A protein and the small-molecule ligand that binds it are described below.
Small molecule (SMILES): NCCCCCCCCCCCC(=O)O

Sequence of chain 33.A:
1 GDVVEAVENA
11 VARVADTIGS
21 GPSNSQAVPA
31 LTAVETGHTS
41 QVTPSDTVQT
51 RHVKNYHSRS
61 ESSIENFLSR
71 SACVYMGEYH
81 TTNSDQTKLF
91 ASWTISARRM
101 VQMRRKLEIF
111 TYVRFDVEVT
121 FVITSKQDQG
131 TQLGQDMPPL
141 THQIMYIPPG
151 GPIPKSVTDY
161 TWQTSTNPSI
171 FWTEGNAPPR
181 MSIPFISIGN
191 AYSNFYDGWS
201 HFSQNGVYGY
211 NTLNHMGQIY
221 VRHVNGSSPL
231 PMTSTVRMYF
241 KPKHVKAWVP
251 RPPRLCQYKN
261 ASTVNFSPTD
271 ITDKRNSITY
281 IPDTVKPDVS

Binding-site contacts:
Ligand atom C7 contacts residue VAL117 of chain 33.A at 4.3 Å (hydrophobic).
Ligand atom C contacts residue TYR210 of chain 33.A at 4.1 Å (hydrophobic).
Ligand atom C9 contacts residue PHE240 of chain 33.A at 4.1 Å (hydrophobic).
Ligand atom C4 contacts residue ILE183 of chain 33.A at 4.2 Å (hydrophobic).
Ligand atom C7 contacts residue ILE95 of chain 33.A at 4.3 Å (hydrophobic).
Ligand atom C contacts residue TYR192 of chain 33.A at 4.2 Å (hydrophobic).
Ligand atom C5 contacts residue ILE95 of chain 33.A at 3.8 Å (hydrophobic).
Ligand atom C2 contacts residue TYR146 of chain 33.A at 3.9 Å (hydrophobic).
Ligand atom C1 contacts residue VAL119 of chain 33.A at 4.2 Å (hydrophobic).
Ligand atom C5 contacts residue ILE183 of chain 33.A at 4.4 Å (hydrophobic).
Ligand atom C6 contacts residue ILE95 of chain 33.A at 4.1 Å (hydrophobic).
Ligand atom C contacts residue ASN194 of chain 33.A at 4.0 Å.
Ligand atom O contacts residue ASN194 of chain 33.A at 3.0 Å (h-bond).
Ligand atom C8 contacts residue MET216 of chain 33.A at 3.9 Å (hydrophobic).
Ligand atom C2 contacts residue ILE183 of chain 33.A at 4.2 Å (hydrophobic).
Ligand atom OXT contacts residue MET216 of chain 33.A at 4.2 Å.
Ligand atom OXT contacts residue ASN194 of chain 33.A at 4.3 Å.
Ligand atom C2 contacts residue ILE95 of chain 33.A at 3.8 Å (hydrophobic).
Ligand atom C9 contacts residue TYR192 of chain 33.A at 4.1 Å (hydrophobic).
Ligand atom C6 contacts residue TYR192 of chain 33.A at 4.4 Å (hydrophobic).
Ligand atom N contacts residue ILE219 of chain 33.A at 4.0 Å.
Ligand atom O contacts residue LEU107 of chain 33.A at 4.4 Å.
Ligand atom C4 contacts residue ILE95 of chain 33.A at 4.0 Å (hydrophobic).
Ligand atom C3 contacts residue ILE183 of chain 33.A at 3.7 Å (hydrophobic).
Ligand atom N contacts residue MET181 of chain 33.A at 3.9 Å.
Ligand atom O contacts residue TYR192 of chain 33.A at 3.9 Å.
Ligand atom OXT contacts residue TYR210 of chain 33.A at 3.0 Å (h-bond).
Ligand atom C5 contacts residue PHE240 of chain 33.A at 4.1 Å (hydrophobic).
Ligand atom C8 contacts residue TYR192 of chain 33.A at 3.6 Å (hydrophobic).
Ligand atom N contacts residue TYR146 of chain 33.A at 4.1 Å.
Ligand atom C1 contacts residue ILE219 of chain 33.A at 4.1 Å (hydrophobic).
Ligand atom C10 contacts residue TYR192 of chain 33.A at 4.3 Å (hydrophobic).
Ligand atom C7 contacts residue TYR192 of chain 33.A at 4.4 Å (hydrophobic).
Ligand atom C7 contacts residue PHE240 of chain 33.A at 3.9 Å (hydrophobic).
Ligand atom C1 contacts residue ILE183 of chain 33.A at 4.2 Å (hydrophobic).
Ligand atom CA2 contacts residue PHE115 of chain 33.A at 4.3 Å (hydrophobic).
Ligand atom O contacts residue VAL113 of chain 33.A at 4.0 Å.
Ligand atom C10 contacts residue MET216 of chain 33.A at 3.6 Å (hydrophobic).
Ligand atom C9 contacts residue PHE115 of chain 33.A at 4.1 Å (hydrophobic).
Ligand atom C3 contacts residue ILE95 of chain 33.A at 4.2 Å (hydrophobic).